Sequence of chain 1.A:
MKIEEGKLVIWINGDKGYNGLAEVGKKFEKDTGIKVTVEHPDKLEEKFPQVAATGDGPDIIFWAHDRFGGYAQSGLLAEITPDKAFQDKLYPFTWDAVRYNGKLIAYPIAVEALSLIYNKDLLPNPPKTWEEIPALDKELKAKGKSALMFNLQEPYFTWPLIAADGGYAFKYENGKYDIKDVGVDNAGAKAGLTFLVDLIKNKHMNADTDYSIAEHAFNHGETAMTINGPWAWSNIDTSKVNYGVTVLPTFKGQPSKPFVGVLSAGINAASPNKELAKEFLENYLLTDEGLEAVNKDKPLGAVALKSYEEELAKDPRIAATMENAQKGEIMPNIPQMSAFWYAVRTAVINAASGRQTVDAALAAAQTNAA

This protein binds this small molecule.
Small molecule (SMILES): OC[C@H]1O[C@H](O[C@H]2[C@H](O)[C@@H](O)[C@@H](O)O[C@@H]2CO)[C@H](O)[C@@H](O)[C@@H]1O

Binding-site contacts:
Ligand atom O6 contacts residue PRO155 of chain 1.A at 3.2 Å.
Ligand atom C2 contacts residue TRP63 of chain 1.A at 3.9 Å (hydrophobic).
Ligand atom O3 contacts residue GLU112 of chain 1.A at 3.7 Å.
Ligand atom O2 contacts residue ALA64 of chain 1.A at 3.5 Å.
Ligand atom O2 contacts residue LYS16 of chain 1.A at 2.8 Å (salt-bridge).
Ligand atom O3 contacts residue TYR156 of chain 1.A at 3.9 Å.
Ligand atom C3 contacts residue ASP66 of chain 1.A at 3.5 Å.
Ligand atom O4 contacts residue ARG67 of chain 1.A at 2.9 Å (salt-bridge).
Ligand atom O3 contacts residue ASP66 of chain 1.A at 2.6 Å (salt-bridge).
Ligand atom O3 contacts residue ALA64 of chain 1.A at 3.5 Å.
Ligand atom C4 contacts residue TYR156 of chain 1.A at 3.8 Å (hydrophobic).
Ligand atom C6 contacts residue TRP341 of chain 1.A at 3.6 Å (hydrophobic).
Ligand atom O2 contacts residue TRP63 of chain 1.A at 3.0 Å (h-bond).
Ligand atom O1 contacts residue ASN13 of chain 1.A at 4.0 Å.
Ligand atom C3 contacts residue TRP63 of chain 1.A at 3.7 Å (hydrophobic).
Ligand atom C6 contacts residue PRO155 of chain 1.A at 3.6 Å (hydrophobic).
Ligand atom O3 contacts residue TRP63 of chain 1.A at 3.5 Å (h-bond).
Ligand atom O2 contacts residue GLU112 of chain 1.A at 2.7 Å (salt-bridge).
Ligand atom O1 contacts residue LYS16 of chain 1.A at 3.9 Å.
Ligand atom C2 contacts residue GLU112 of chain 1.A at 3.4 Å.
Ligand atom O4 contacts residue TRP341 of chain 1.A at 3.5 Å.
Ligand atom O3 contacts residue ARG67 of chain 1.A at 2.9 Å (salt-bridge).
Ligand atom O3 contacts residue TRP341 of chain 1.A at 3.6 Å.
Ligand atom C6 contacts residue PHE157 of chain 1.A at 3.7 Å (hydrophobic).
Ligand atom C6 contacts residue GLU154 of chain 1.A at 3.4 Å.
Ligand atom C3 contacts residue TRP341 of chain 1.A at 3.9 Å (hydrophobic).
Ligand atom O6 contacts residue GLU154 of chain 1.A at 2.7 Å (salt-bridge).
Ligand atom O6 contacts residue PHE157 of chain 1.A at 3.5 Å.
Ligand atom O4 contacts residue TRP63 of chain 1.A at 4.0 Å.
Ligand atom C4 contacts residue TRP341 of chain 1.A at 3.5 Å (hydrophobic).
Ligand atom C1 contacts residue LYS16 of chain 1.A at 3.6 Å.
Ligand atom O1 contacts residue TRP63 of chain 1.A at 4.0 Å.
Ligand atom O5 contacts residue TYR156 of chain 1.A at 3.2 Å.
Ligand atom O6 contacts residue TYR156 of chain 1.A at 3.0 Å (h-bond).
Ligand atom C2 contacts residue LYS16 of chain 1.A at 3.7 Å.
Ligand atom C1 contacts residue TYR156 of chain 1.A at 3.5 Å (hydrophobic).
Ligand atom C6 contacts residue TYR156 of chain 1.A at 3.6 Å (hydrophobic).
Ligand atom O2 contacts residue ASP66 of chain 1.A at 2.7 Å (salt-bridge).
Ligand atom C2 contacts residue ASP66 of chain 1.A at 3.4 Å.
Ligand atom C2 contacts residue TRP341 of chain 1.A at 4.0 Å (hydrophobic).